Sequence of chain 1.A:
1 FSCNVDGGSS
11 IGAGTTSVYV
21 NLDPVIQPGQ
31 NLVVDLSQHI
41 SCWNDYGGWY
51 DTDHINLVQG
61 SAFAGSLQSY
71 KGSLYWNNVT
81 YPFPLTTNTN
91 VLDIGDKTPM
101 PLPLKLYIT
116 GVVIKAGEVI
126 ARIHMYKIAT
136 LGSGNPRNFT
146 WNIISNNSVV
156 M

This small molecule binds to this protein.
Small molecule (SMILES): COc1ccccc1O[C@@H]1O[C@H](CO)[C@H](O)[C@H](O)[C@H]1O

Binding-site contacts:
Ligand atom C07 contacts residue ASP45 of chain 1.A at 3.5 Å.
Ligand atom O3 contacts residue ASN140 of chain 1.A at 3.3 Å.
Ligand atom C10 contacts residue ASP45 of chain 1.A at 3.7 Å.
Ligand atom O4 contacts residue PHE1 of chain 1.A at 3.0 Å (h-bond).
Ligand atom O5 contacts residue PHE1 of chain 1.A at 3.1 Å (h-bond).
Ligand atom C1 contacts residue PHE1 of chain 1.A at 3.8 Å (hydrophobic).
Ligand atom C09 contacts residue ASP45 of chain 1.A at 3.6 Å.
Ligand atom O1 contacts residue PHE1 of chain 1.A at 3.8 Å.
Ligand atom O4 contacts residue LYS132 of chain 1.A at 3.0 Å (salt-bridge).
Ligand atom O4 contacts residue ASP53 of chain 1.A at 2.6 Å (salt-bridge).
Ligand atom O5 contacts residue ASP45 of chain 1.A at 3.8 Å.
Ligand atom O6 contacts residue ASN44 of chain 1.A at 3.5 Å (h-bond).
Ligand atom C11 contacts residue ASP45 of chain 1.A at 3.7 Å.
Ligand atom C08 contacts residue ASP45 of chain 1.A at 3.5 Å.
Ligand atom C4 contacts residue ASP51 of chain 1.A at 3.6 Å.
Ligand atom C12 contacts residue ASP45 of chain 1.A at 3.6 Å.
Ligand atom C2 contacts residue ASN140 of chain 1.A at 3.8 Å.
Ligand atom C6 contacts residue ASN44 of chain 1.A at 3.3 Å.
Ligand atom C6 contacts residue ASP45 of chain 1.A at 3.6 Å.
Ligand atom C6 contacts residue TYR46 of chain 1.A at 3.8 Å (hydrophobic).
Ligand atom C08 contacts residue TYR46 of chain 1.A at 3.4 Å (hydrophobic).
Ligand atom C5 contacts residue TYR46 of chain 1.A at 3.6 Å (hydrophobic).
Ligand atom C6 contacts residue ASP51 of chain 1.A at 3.5 Å.
Ligand atom O6 contacts residue ASP45 of chain 1.A at 2.9 Å (salt-bridge).
Ligand atom C14 contacts residue SER2 of chain 1.A at 3.8 Å.
Ligand atom C5 contacts residue PHE1 of chain 1.A at 3.8 Å (hydrophobic).
Ligand atom C3 contacts residue LYS132 of chain 1.A at 3.8 Å.
Ligand atom O3 contacts residue GLY139 of chain 1.A at 3.8 Å.
Ligand atom O3 contacts residue LYS132 of chain 1.A at 2.9 Å (salt-bridge).
Ligand atom C4 contacts residue ALA134 of chain 1.A at 3.8 Å (hydrophobic).
Ligand atom C3 contacts residue ASP51 of chain 1.A at 3.6 Å.
Ligand atom C6 contacts residue ASP53 of chain 1.A at 3.4 Å.
Ligand atom O13 contacts residue ASP45 of chain 1.A at 3.8 Å.
Ligand atom O6 contacts residue PHE1 of chain 1.A at 2.9 Å (h-bond).
Ligand atom C4 contacts residue ASP53 of chain 1.A at 3.4 Å.
Ligand atom O6 contacts residue ASP53 of chain 1.A at 2.6 Å (salt-bridge).
Ligand atom C14 contacts residue ASP45 of chain 1.A at 3.4 Å.
Ligand atom O3 contacts residue ALA134 of chain 1.A at 3.6 Å.
Ligand atom C09 contacts residue TYR46 of chain 1.A at 3.3 Å (hydrophobic).
Ligand atom O2 contacts residue ASN140 of chain 1.A at 3.1 Å (h-bond).